A small-molecule ligand and the protein it binds are described below.
Small molecule (SMILES): CC(C)CCC[C@@H](C)[C@H]1CC[C@H]2[C@@H]3CC=C4C[C@@H](OC(=O)CCC(=O)O)CC[C@]4(C)[C@H]3CC[C@]12C

Binding-site contacts:
Ligand atom CBI contacts residue LEU47 of chain 1.C at 4.3 Å (hydrophobic).
Ligand atom OAH contacts residue PHE44 of chain 1.C at 4.2 Å.
Ligand atom CAI contacts residue ARG43 of chain 1.C at 4.5 Å.
Ligand atom OAH contacts residue ARG43 of chain 1.C at 3.9 Å.
Ligand atom OAF contacts residue ARG43 of chain 1.C at 3.0 Å (salt-bridge).
Ligand atom CAB contacts residue LEU130 of chain 1.B at 3.0 Å (hydrophobic).
Ligand atom CBA contacts residue LEU130 of chain 1.B at 4.4 Å (hydrophobic).
Ligand atom CAD contacts residue LEU47 of chain 1.C at 4.4 Å (hydrophobic).
Ligand atom CAX contacts residue ARG43 of chain 1.C at 3.9 Å.
Ligand atom CAS contacts residue LEU47 of chain 1.C at 3.2 Å (hydrophobic).
Ligand atom CAV contacts residue ARG43 of chain 1.C at 4.5 Å.
Ligand atom CAE contacts residue ARG43 of chain 1.C at 3.2 Å.
Ligand atom CAE contacts residue LEU47 of chain 1.C at 4.0 Å (hydrophobic).
Ligand atom CAU contacts residue LEU47 of chain 1.C at 3.3 Å (hydrophobic).

Sequence of chain 1.C:
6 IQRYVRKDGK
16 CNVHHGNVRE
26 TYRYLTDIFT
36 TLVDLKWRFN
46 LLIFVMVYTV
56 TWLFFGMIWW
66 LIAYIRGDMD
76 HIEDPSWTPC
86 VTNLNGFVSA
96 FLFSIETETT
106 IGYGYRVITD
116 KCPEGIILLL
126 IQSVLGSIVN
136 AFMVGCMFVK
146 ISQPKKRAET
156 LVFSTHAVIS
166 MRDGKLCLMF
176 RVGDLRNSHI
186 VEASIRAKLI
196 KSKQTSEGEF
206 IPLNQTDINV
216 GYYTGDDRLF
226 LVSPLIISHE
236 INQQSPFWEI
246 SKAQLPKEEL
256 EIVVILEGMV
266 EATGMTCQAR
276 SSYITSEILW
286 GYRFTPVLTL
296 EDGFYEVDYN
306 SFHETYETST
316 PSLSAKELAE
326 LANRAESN

Sequence of chain 1.B:
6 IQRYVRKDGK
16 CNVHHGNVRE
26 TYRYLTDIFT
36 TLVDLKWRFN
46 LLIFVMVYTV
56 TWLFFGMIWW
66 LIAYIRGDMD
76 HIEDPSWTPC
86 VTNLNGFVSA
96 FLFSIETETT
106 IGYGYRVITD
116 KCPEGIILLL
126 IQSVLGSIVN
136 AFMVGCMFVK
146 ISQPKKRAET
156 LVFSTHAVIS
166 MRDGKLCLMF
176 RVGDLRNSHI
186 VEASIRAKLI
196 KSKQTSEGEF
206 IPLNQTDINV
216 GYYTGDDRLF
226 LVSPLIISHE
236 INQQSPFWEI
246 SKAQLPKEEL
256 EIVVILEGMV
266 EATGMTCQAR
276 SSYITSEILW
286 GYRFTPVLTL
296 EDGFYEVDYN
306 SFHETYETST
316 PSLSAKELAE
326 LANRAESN